Sequence of chain 1.C:
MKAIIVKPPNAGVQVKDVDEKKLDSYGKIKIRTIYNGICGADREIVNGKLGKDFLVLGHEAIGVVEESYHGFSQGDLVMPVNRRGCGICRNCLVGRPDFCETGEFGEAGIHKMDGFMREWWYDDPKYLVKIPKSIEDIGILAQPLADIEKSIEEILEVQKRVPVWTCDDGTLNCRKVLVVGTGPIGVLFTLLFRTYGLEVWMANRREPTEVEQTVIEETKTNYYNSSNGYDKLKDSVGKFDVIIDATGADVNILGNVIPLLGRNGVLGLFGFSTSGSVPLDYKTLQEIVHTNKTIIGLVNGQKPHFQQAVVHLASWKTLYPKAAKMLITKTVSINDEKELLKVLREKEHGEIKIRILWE

Sequence of chain 1.D:
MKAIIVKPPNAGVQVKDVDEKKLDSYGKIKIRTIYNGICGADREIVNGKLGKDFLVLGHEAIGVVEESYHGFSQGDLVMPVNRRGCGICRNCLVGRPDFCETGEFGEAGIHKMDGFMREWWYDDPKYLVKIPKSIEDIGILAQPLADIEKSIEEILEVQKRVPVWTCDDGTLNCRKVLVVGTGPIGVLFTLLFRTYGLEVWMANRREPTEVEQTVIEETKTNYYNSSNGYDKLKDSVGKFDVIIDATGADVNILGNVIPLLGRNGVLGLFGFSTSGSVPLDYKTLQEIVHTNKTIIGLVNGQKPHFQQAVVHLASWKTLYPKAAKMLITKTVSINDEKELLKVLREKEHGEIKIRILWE

The small molecule below binds the protein below.
Small molecule (SMILES): O[C@@H]1[C@@H](O)[C@@H](O)OC[C@H]1O

Binding-site contacts:
Ligand atom O3 contacts residue ARG201 of chain 1.C at 3.1 Å (salt-bridge).
Ligand atom C4 contacts residue VAL318 of chain 1.D at 4.1 Å (hydrophobic).
Ligand atom C1 contacts residue GLN314 of chain 1.D at 4.1 Å.
Ligand atom C4 contacts residue GLN314 of chain 1.D at 4.3 Å.
Ligand atom C4 contacts residue ARG201 of chain 1.C at 4.3 Å.
Ligand atom C5 contacts residue GLN314 of chain 1.D at 3.3 Å.
Ligand atom O5 contacts residue LYS137 of chain 1.D at 4.2 Å.
Ligand atom O5 contacts residue GLN314 of chain 1.D at 3.5 Å.
Ligand atom C2 contacts residue GLN314 of chain 1.D at 4.0 Å.
Ligand atom O1 contacts residue PRO139 of chain 1.D at 4.2 Å.
Ligand atom C5 contacts residue THR202 of chain 1.C at 4.4 Å.
Ligand atom O2 contacts residue LYS137 of chain 1.D at 3.9 Å.
Ligand atom C5 contacts residue VAL317 of chain 1.D at 3.8 Å (hydrophobic).
Ligand atom O5 contacts residue VAL317 of chain 1.D at 3.6 Å.
Ligand atom O1 contacts residue LYS137 of chain 1.D at 2.8 Å (salt-bridge).
Ligand atom O1 contacts residue VAL317 of chain 1.D at 4.2 Å.
Ligand atom O2 contacts residue GLN314 of chain 1.D at 4.4 Å.
Ligand atom C3 contacts residue THR202 of chain 1.C at 4.4 Å.
Ligand atom C1 contacts residue LYS137 of chain 1.D at 3.4 Å.
Ligand atom C5 contacts residue VAL318 of chain 1.D at 3.8 Å (hydrophobic).
Ligand atom O3 contacts residue GLY204 of chain 1.C at 3.4 Å.
Ligand atom O4 contacts residue VAL318 of chain 1.D at 3.5 Å.
Ligand atom O4 contacts residue ARG201 of chain 1.C at 3.7 Å.
Ligand atom O3 contacts residue THR202 of chain 1.C at 4.2 Å.
Ligand atom C3 contacts residue ARG201 of chain 1.C at 4.1 Å.
Ligand atom O4 contacts residue THR202 of chain 1.C at 2.6 Å (h-bond).
Ligand atom C4 contacts residue THR202 of chain 1.C at 3.4 Å.